Sequence of chain 1.B:
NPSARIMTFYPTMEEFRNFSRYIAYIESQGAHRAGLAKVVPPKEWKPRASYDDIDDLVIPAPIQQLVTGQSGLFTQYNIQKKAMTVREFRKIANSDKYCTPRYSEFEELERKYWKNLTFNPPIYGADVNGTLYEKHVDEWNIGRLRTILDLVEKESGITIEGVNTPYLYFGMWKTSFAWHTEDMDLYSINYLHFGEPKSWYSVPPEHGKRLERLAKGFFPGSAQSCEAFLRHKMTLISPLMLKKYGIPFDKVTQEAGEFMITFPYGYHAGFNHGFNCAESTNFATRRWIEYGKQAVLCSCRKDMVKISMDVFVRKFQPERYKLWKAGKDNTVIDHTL

Binding-site contacts:
Ligand atom C contacts residue TYR177 of chain 1.B at 3.4 Å (hydrophobic).
Ligand atom CB contacts residue GLU171 of chain 1.B at 3.3 Å.
Ligand atom CM3 contacts residue SER290 of chain 1.B at 3.1 Å.
Ligand atom CM3 contacts residue TYR179 of chain 1.B at 3.5 Å (hydrophobic).
Ligand atom CM3 contacts residue OGA1 of chain 1.J at 3.8 Å.
Ligand atom CM2 contacts residue TYR177 of chain 1.B at 3.7 Å (hydrophobic).
Ligand atom CM1 contacts residue ASN292 of chain 1.B at 3.5 Å.
Ligand atom CM2 contacts residue TYR179 of chain 1.B at 3.5 Å (hydrophobic).
Ligand atom C contacts residue ILE170 of chain 1.B at 3.8 Å (hydrophobic).
Ligand atom O contacts residue VAL315 of chain 1.B at 3.4 Å.
Ligand atom C contacts residue VAL315 of chain 1.B at 3.6 Å (hydrophobic).
Ligand atom CD contacts residue GLY172 of chain 1.B at 3.3 Å.
Ligand atom CM2 contacts residue SER290 of chain 1.B at 3.7 Å.
Ligand atom N contacts residue LYS316 of chain 1.B at 3.1 Å (salt-bridge).
Ligand atom N contacts residue ASP313 of chain 1.B at 3.5 Å (salt-bridge).
Ligand atom CD contacts residue ASP137 of chain 1.B at 3.6 Å.
Ligand atom O contacts residue ARG311 of chain 1.B at 2.7 Å (salt-bridge).
Ligand atom CA contacts residue ASP313 of chain 1.B at 3.8 Å.
Ligand atom C contacts residue ARG311 of chain 1.B at 3.1 Å.
Ligand atom CG2 contacts residue ASP313 of chain 1.B at 3.3 Å.
Ligand atom O contacts residue VAL315 of chain 1.B at 3.5 Å.
Ligand atom CM1 contacts residue GLY172 of chain 1.B at 3.6 Å.
Ligand atom CB contacts residue TYR177 of chain 1.B at 3.7 Å (hydrophobic).
Ligand atom O contacts residue HIS242 of chain 1.B at 2.7 Å (h-bond).
Ligand atom CB contacts residue VAL173 of chain 1.B at 3.8 Å (hydrophobic).
Ligand atom N contacts residue GLU171 of chain 1.B at 3.0 Å (salt-bridge).
Ligand atom O contacts residue TYR177 of chain 1.B at 2.3 Å (h-bond).
Ligand atom CM1 contacts residue THR291 of chain 1.B at 3.8 Å.
Ligand atom NZ contacts residue GLY172 of chain 1.B at 3.8 Å.
Ligand atom O contacts residue LYS316 of chain 1.B at 3.1 Å (salt-bridge).
Ligand atom O contacts residue ILE170 of chain 1.B at 3.4 Å.
Ligand atom CE contacts residue TYR179 of chain 1.B at 3.5 Å (hydrophobic).
Ligand atom CA contacts residue GLU171 of chain 1.B at 3.6 Å.
Ligand atom NZ contacts residue ALA71 of chain 1.B at 3.6 Å.
Ligand atom CM2 contacts residue GLY172 of chain 1.B at 3.2 Å.
Ligand atom NZ contacts residue SER290 of chain 1.B at 3.8 Å.
Ligand atom CG contacts residue TYR177 of chain 1.B at 3.7 Å (hydrophobic).
Ligand atom NZ contacts residue TYR179 of chain 1.B at 3.7 Å.
Ligand atom CM1 contacts residue GLU192 of chain 1.B at 3.4 Å.
Ligand atom O contacts residue MET314 of chain 1.B at 3.3 Å (h-bond).

The small molecule below binds the protein below.
Small molecule (SMILES): CC(C)[C@H](NC(=O)CNC(=O)CN)C(=O)N[C@@H](CCCC[N+](C)(C)C)C(=O)N[C@@H](CCCCN)C(=O)N1CCC[C@H]1C(=O)N[C@@H](C)C=O